The small molecule below binds the protein below.
Small molecule (SMILES): Nc1ccn([C@@H]2O[C@H](CO[P](=O)(O)O[C@H]3[C@@H](O)[C@H](n4ccc(=O)[nH]c4=O)O[C@@H]3CO[P](=O)(O)O[C@H]3[C@@H](O)[C@H](n4cnc5c(=O)nc(N)[nH]c54)O[C@@H]3CO[P](=O)(O)O[C@H]3[C@@H](O)[C@H](n4ccc(=O)[nH]c4=O)O[C@@H]3CO[P](=O)(O)O[C@H]3[C@@H](O)[C@H](n4cnc5c(=O)nc(N)[nH]c54)O[C@@H]3CO[P](=O)(O)O[C@H]3[C@@H](O)[C@H](n4ccc(=O)[nH]c4=O)O[C@@H]3CO)[C@@H](O[P](=O)(O)OC[C@H]3O[C@@H](n4cnc5c(N)ncnc54)[C@H](O)[C@@H]3O[P](=O)(O)OC[C@H]3O[C@@H](n4ccc(=O)[nH]c4=O)[C@H](O)[C@@H]3O[P](=O)(O)OC[C@H]3O[C@@H](n4ccc(=O)[nH]c4=O)[C@H](O)[C@@H]3O)[C@H]2O)c(=O)n1

Binding-site contacts:
Ligand atom C2 contacts residue TYR338 of chain 1.A at 3.0 Å (hydrophobic).
Ligand atom C6 contacts residue HIS163 of chain 1.A at 3.3 Å.
Ligand atom C2 contacts residue TYR253 of chain 1.A at 3.0 Å (hydrophobic).
Ligand atom C8 contacts residue TYR253 of chain 1.A at 3.1 Å (hydrophobic).
Ligand atom N1 contacts residue HIS163 of chain 1.A at 3.2 Å.
Ligand atom N3 contacts residue ASN337 of chain 1.A at 2.9 Å (h-bond).
Ligand atom N6 contacts residue GLN128 of chain 1.A at 3.0 Å (h-bond).
Ligand atom C2' contacts residue TYR82 of chain 1.A at 3.3 Å (hydrophobic).
Ligand atom N2 contacts residue SER290 of chain 1.A at 3.0 Å (h-bond).
Ligand atom O2' contacts residue LYS197 of chain 1.A at 3.1 Å.
Ligand atom N3 contacts residue TYR253 of chain 1.A at 3.1 Å (h-bond).
Ligand atom O4 contacts residue GLN341 of chain 1.A at 2.9 Å (h-bond).
Ligand atom O2' contacts residue PHE79 of chain 1.A at 3.2 Å.
Ligand atom O2 contacts residue ASN337 of chain 1.A at 2.9 Å (h-bond).
Ligand atom N3 contacts residue TYR338 of chain 1.A at 3.2 Å (h-bond).
Ligand atom N3 contacts residue ASN252 of chain 1.A at 2.9 Å (h-bond).
Ligand atom N1 contacts residue GLN128 of chain 1.A at 2.9 Å (h-bond).
Ligand atom N2 contacts residue GLU294 of chain 1.A at 2.8 Å (salt-bridge).
Ligand atom N3 contacts residue ASN81 of chain 1.A at 2.8 Å (h-bond).
Ligand atom O2 contacts residue ASN81 of chain 1.A at 3.0 Å (h-bond).
Ligand atom N1 contacts residue TYR338 of chain 1.A at 3.2 Å (h-bond).
Ligand atom N1 contacts residue TYR82 of chain 1.A at 3.1 Å (h-bond).
Ligand atom N3 contacts residue HIS163 of chain 1.A at 3.2 Å.
Ligand atom C2 contacts residue GLU294 of chain 1.A at 3.2 Å.
Ligand atom C2 contacts residue HIS291 of chain 1.A at 3.3 Å.
Ligand atom O2' contacts residue LYS287 of chain 1.A at 2.9 Å (salt-bridge).
Ligand atom C2 contacts residue TYR82 of chain 1.A at 3.0 Å (hydrophobic).
Ligand atom O3' contacts residue LYS38 of chain 1.A at 3.1 Å (salt-bridge).
Ligand atom O2 contacts residue ASN252 of chain 1.A at 2.9 Å (h-bond).
Ligand atom O2 contacts residue ARG201 of chain 1.A at 3.2 Å.
Ligand atom O4 contacts residue GLN256 of chain 1.A at 2.9 Å (h-bond).
Ligand atom N3 contacts residue TYR82 of chain 1.A at 3.2 Å.
Ligand atom O2' contacts residue LYS38 of chain 1.A at 3.1 Å (salt-bridge).
Ligand atom N1 contacts residue GLU294 of chain 1.A at 2.6 Å (salt-bridge).
Ligand atom C5' contacts residue LYS197 of chain 1.A at 3.2 Å.
Ligand atom O4 contacts residue GLN85 of chain 1.A at 3.0 Å (h-bond).
Ligand atom C2 contacts residue HIS163 of chain 1.A at 3.3 Å.
Ligand atom O4 contacts residue LYS394 of chain 1.A at 3.1 Å (salt-bridge).
Ligand atom N1 contacts residue TYR253 of chain 1.A at 3.1 Å (h-bond).
Ligand atom C4 contacts residue HIS163 of chain 1.A at 3.2 Å.

Sequence of chain 1.A:
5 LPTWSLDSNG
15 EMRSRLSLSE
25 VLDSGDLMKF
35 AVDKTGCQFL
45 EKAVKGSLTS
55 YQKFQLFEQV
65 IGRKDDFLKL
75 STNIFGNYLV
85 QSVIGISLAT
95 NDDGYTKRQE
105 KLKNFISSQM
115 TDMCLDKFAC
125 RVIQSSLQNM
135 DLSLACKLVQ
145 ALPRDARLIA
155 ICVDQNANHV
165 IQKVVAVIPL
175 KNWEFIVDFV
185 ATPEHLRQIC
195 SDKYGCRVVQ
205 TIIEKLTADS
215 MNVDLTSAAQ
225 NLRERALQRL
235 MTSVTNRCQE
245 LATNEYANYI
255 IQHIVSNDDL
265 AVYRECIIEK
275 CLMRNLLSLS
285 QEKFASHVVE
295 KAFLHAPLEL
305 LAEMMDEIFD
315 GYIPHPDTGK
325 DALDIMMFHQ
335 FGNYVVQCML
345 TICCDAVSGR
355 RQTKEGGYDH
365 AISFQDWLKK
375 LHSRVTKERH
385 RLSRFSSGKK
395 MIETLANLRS